Sequence of chain 4.L:
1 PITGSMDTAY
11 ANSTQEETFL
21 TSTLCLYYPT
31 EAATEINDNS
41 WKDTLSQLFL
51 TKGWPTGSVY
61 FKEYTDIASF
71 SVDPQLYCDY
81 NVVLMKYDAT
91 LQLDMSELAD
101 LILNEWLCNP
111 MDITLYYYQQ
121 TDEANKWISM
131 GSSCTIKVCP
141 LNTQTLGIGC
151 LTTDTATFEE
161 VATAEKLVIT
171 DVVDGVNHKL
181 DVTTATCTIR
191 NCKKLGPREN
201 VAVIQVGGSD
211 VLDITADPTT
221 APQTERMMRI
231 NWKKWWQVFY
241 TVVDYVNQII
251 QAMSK

Binding-site contacts:
Ligand atom C2 contacts residue ASN12 of chain 4.L at 3.2 Å.
Ligand atom N2 contacts residue ASN12 of chain 4.L at 3.8 Å.
Ligand atom O7 contacts residue ASN12 of chain 4.L at 3.7 Å.
Ligand atom O5 contacts residue ASN12 of chain 4.L at 2.6 Å (h-bond).
Ligand atom C7 contacts residue ASN12 of chain 4.L at 3.9 Å.
Ligand atom C5 contacts residue ASN12 of chain 4.L at 4.0 Å.
Ligand atom C1 contacts residue ASN12 of chain 4.L at 2.1 Å.

This small molecule binds to this protein.
Small molecule (SMILES): CC(=O)N[C@H]1[C@H](O[C@H]2[C@H](O)[C@@H](NC(C)=O)CO[C@@H]2CO)O[C@H](CO)[C@@H](O)[C@@H]1O